Binding-site contacts:
Ligand atom C2A contacts residue GLY331 of chain 1.B at 3.6 Å.
Ligand atom N1 contacts residue THR329 of chain 1.B at 2.8 Å (h-bond).
Ligand atom C3 contacts residue ASN93 of chain 1.B at 3.7 Å.
Ligand atom C2A contacts residue THR329 of chain 1.B at 3.5 Å.
Ligand atom N contacts residue LYS65 of chain 1.B at 3.5 Å.
Ligand atom O1P contacts residue ALA210 of chain 1.B at 3.4 Å (h-bond).
Ligand atom O3P contacts residue LYS65 of chain 1.B at 2.9 Å (salt-bridge).
Ligand atom O1P contacts residue SER209 of chain 1.B at 2.6 Å (h-bond).
Ligand atom N contacts residue TYR301 of chain 1.B at 3.6 Å (h-bond).
Ligand atom C contacts residue TYR301 of chain 1.B at 3.4 Å (hydrophobic).
Ligand atom O3 contacts residue ASN93 of chain 1.B at 2.7 Å (h-bond).
Ligand atom C2A contacts residue ASN93 of chain 1.B at 3.5 Å.
Ligand atom O3P contacts residue LYS68 of chain 1.B at 3.4 Å (salt-bridge).
Ligand atom C5 contacts residue TYR301 of chain 1.B at 3.5 Å (hydrophobic).
Ligand atom C2 contacts residue THR329 of chain 1.B at 3.6 Å.
Ligand atom ND contacts residue TYR301 of chain 1.B at 3.5 Å (h-bond).
Ligand atom N1 contacts residue TYR301 of chain 1.B at 3.3 Å.
Ligand atom OG contacts residue TYR301 of chain 1.B at 3.5 Å (h-bond).
Ligand atom O3P contacts residue THR212 of chain 1.B at 2.6 Å (h-bond).
Ligand atom P contacts residue ALA210 of chain 1.B at 3.5 Å.
Ligand atom O4P contacts residue THR212 of chain 1.B at 3.5 Å (h-bond).
Ligand atom O2P contacts residue ALA210 of chain 1.B at 3.2 Å (h-bond).
Ligand atom C3 contacts residue TYR301 of chain 1.B at 3.6 Å (hydrophobic).
Ligand atom O3P contacts residue GLY211 of chain 1.B at 3.5 Å (h-bond).
Ligand atom C6 contacts residue THR329 of chain 1.B at 3.4 Å.
Ligand atom C2A contacts residue GLY330 of chain 1.B at 3.4 Å.
Ligand atom O contacts residue SER92 of chain 1.B at 3.2 Å (h-bond).
Ligand atom P contacts residue LYS65 of chain 1.B at 3.5 Å.
Ligand atom C2 contacts residue TYR301 of chain 1.B at 3.4 Å (hydrophobic).
Ligand atom P contacts residue SER209 of chain 1.B at 3.6 Å.
Ligand atom C4 contacts residue TYR301 of chain 1.B at 3.5 Å (hydrophobic).
Ligand atom O3 contacts residue TYR301 of chain 1.B at 3.6 Å.
Ligand atom O1P contacts residue LYS65 of chain 1.B at 3.3 Å (salt-bridge).
Ligand atom O2P contacts residue SER209 of chain 1.B at 3.6 Å.
Ligand atom O4P contacts residue LYS65 of chain 1.B at 3.6 Å (salt-bridge).
Ligand atom C4A contacts residue LYS65 of chain 1.B at 3.2 Å.
Ligand atom C6 contacts residue TYR301 of chain 1.B at 3.5 Å (hydrophobic).
Ligand atom O2P contacts residue GLY208 of chain 1.B at 3.0 Å (h-bond).
Ligand atom P contacts residue THR212 of chain 1.B at 3.5 Å.
Ligand atom O4P contacts residue ASN64 of chain 1.B at 3.3 Å (h-bond).

Sequence of chain 1.B:
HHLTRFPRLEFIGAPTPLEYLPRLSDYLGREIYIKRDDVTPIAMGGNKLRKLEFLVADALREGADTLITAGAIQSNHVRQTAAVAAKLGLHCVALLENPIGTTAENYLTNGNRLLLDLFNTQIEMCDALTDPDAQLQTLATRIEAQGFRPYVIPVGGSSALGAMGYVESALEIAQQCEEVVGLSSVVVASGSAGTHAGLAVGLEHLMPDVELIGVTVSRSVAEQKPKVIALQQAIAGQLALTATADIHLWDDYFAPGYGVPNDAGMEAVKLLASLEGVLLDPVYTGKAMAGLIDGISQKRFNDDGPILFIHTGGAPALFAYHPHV

A small-molecule ligand and the protein it binds are described below.
Small molecule (SMILES): Cc1ncc(COP(=O)(O)O)c(C/N=C2\CONC2=O)c1O